Binding-site contacts:
Ligand atom C7 contacts residue ASN328 of chain 1.B at 3.3 Å.
Ligand atom O3 contacts residue GLN577 of chain 1.B at 4.3 Å.
Ligand atom C3 contacts residue ASN328 of chain 1.B at 3.9 Å.
Ligand atom O5 contacts residue ASN328 of chain 1.B at 2.5 Å (h-bond).
Ligand atom O7 contacts residue ASN328 of chain 1.B at 3.3 Å (h-bond).
Ligand atom O4 contacts residue THR578 of chain 1.B at 4.3 Å.
Ligand atom C1 contacts residue ASN328 of chain 1.B at 1.6 Å.
Ligand atom C1 contacts residue GLN577 of chain 1.B at 3.3 Å.
Ligand atom C2 contacts residue ASN328 of chain 1.B at 2.5 Å.
Ligand atom C3 contacts residue THR578 of chain 1.B at 4.3 Å.
Ligand atom C3 contacts residue GLN577 of chain 1.B at 3.6 Å.
Ligand atom C4 contacts residue ASN328 of chain 1.B at 4.4 Å.
Ligand atom C8 contacts residue GLN577 of chain 1.B at 3.8 Å.
Ligand atom C2 contacts residue GLN577 of chain 1.B at 3.3 Å.
Ligand atom C8 contacts residue ASN328 of chain 1.B at 4.4 Å.
Ligand atom N2 contacts residue ASN328 of chain 1.B at 2.9 Å (h-bond).
Ligand atom C7 contacts residue GLN577 of chain 1.B at 3.6 Å.
Ligand atom C5 contacts residue ASN328 of chain 1.B at 3.8 Å.
Ligand atom N2 contacts residue GLN577 of chain 1.B at 2.6 Å (h-bond).

Sequence of chain 1.B:
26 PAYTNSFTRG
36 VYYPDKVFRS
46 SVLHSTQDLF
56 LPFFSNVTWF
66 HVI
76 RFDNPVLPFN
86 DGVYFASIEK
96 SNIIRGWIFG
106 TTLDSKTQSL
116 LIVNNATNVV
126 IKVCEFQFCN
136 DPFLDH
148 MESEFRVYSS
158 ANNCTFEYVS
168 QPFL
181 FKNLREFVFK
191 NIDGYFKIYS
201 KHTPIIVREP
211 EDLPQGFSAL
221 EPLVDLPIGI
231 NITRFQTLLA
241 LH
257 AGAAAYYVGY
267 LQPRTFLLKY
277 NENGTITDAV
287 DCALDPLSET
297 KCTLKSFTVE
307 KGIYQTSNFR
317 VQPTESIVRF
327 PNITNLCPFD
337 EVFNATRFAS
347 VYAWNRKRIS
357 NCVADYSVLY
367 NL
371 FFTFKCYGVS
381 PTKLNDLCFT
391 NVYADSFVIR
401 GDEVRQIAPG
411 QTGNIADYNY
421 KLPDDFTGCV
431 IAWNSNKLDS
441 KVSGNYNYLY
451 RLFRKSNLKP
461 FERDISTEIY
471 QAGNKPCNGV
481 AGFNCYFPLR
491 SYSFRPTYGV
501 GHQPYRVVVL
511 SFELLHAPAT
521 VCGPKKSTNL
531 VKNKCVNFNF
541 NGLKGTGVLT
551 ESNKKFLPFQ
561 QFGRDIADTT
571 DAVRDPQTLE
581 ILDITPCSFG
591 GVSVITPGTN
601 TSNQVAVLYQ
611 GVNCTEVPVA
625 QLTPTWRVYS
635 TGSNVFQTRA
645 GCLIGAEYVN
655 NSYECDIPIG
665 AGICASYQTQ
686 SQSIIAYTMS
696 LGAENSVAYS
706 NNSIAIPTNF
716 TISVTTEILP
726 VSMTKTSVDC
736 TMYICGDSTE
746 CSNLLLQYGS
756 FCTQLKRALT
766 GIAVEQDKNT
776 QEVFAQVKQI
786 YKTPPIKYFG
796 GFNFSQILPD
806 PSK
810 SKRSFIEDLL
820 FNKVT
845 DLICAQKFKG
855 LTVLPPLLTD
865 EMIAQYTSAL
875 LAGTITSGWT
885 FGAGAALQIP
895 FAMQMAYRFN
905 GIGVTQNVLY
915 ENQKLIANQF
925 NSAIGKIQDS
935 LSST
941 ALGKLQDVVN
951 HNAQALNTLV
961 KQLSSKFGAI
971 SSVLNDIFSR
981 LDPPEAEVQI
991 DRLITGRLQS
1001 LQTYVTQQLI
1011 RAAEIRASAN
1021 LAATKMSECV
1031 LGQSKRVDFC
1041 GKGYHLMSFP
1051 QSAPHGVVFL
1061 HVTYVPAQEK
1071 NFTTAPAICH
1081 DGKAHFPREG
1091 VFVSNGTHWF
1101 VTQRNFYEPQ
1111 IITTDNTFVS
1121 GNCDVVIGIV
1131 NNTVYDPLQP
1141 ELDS

This small molecule binds to this protein.
Small molecule (SMILES): CC(=O)N[C@@H]1[C@@H](O)[C@H](O)[C@@H](CO)O[C@H]1O